Sequence of chain 1.F:
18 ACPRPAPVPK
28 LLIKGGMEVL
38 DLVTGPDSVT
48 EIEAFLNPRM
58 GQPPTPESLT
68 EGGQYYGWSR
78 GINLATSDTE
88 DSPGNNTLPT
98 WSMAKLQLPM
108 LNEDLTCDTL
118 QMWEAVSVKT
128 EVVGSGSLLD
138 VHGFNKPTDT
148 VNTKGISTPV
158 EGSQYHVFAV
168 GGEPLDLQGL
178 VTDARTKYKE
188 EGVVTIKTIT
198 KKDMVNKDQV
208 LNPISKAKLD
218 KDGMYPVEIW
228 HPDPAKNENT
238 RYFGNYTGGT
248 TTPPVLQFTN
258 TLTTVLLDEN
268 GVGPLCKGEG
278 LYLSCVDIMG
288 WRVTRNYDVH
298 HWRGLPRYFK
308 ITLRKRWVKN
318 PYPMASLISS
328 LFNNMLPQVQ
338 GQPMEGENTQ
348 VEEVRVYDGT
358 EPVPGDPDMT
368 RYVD

Binding-site contacts:
Ligand atom O1B contacts residue TYR72 of chain 1.F at 4.1 Å.
Ligand atom O10 contacts residue THR291 of chain 1.F at 3.7 Å.
Ligand atom C6 contacts residue THR94 of chain 1.F at 4.2 Å.
Ligand atom C4 contacts residue HIS298 of chain 1.F at 4.1 Å.
Ligand atom O4 contacts residue TYR72 of chain 1.F at 4.3 Å.
Ligand atom N5 contacts residue TYR72 of chain 1.F at 3.1 Å (h-bond).
Ligand atom C3 contacts residue ARG77 of chain 1.F at 3.9 Å.
Ligand atom O3 contacts residue ASN80 of chain 1.F at 4.0 Å.
Ligand atom O4 contacts residue ASN80 of chain 1.F at 4.2 Å.
Ligand atom O4 contacts residue THR291 of chain 1.F at 3.3 Å.
Ligand atom C6 contacts residue TYR72 of chain 1.F at 3.6 Å (hydrophobic).
Ligand atom O3 contacts residue GLY78 of chain 1.F at 3.7 Å.
Ligand atom O6 contacts residue ASN93 of chain 1.F at 2.9 Å (h-bond).
Ligand atom C1 contacts residue TYR72 of chain 1.F at 3.8 Å (hydrophobic).
Ligand atom O8 contacts residue ARG77 of chain 1.F at 3.9 Å.
Ligand atom C5 contacts residue TYR72 of chain 1.F at 3.6 Å (hydrophobic).
Ligand atom C10 contacts residue TYR72 of chain 1.F at 4.1 Å (hydrophobic).
Ligand atom O1A contacts residue ARG77 of chain 1.F at 3.0 Å (salt-bridge).
Ligand atom O4 contacts residue GLY78 of chain 1.F at 3.1 Å.
Ligand atom O1A contacts residue TYR72 of chain 1.F at 3.2 Å.
Ligand atom C4 contacts residue TYR72 of chain 1.F at 3.5 Å (hydrophobic).
Ligand atom C5 contacts residue ASN93 of chain 1.F at 4.2 Å.
Ligand atom O1B contacts residue ARG77 of chain 1.F at 2.9 Å (salt-bridge).
Ligand atom C2 contacts residue GLY78 of chain 1.F at 4.2 Å.
Ligand atom O1A contacts residue GLY78 of chain 1.F at 3.7 Å.
Ligand atom C1 contacts residue ARG77 of chain 1.F at 3.5 Å.
Ligand atom C3 contacts residue GLY78 of chain 1.F at 4.2 Å.
Ligand atom O8 contacts residue TYR72 of chain 1.F at 4.2 Å.
Ligand atom O4 contacts residue HIS298 of chain 1.F at 3.1 Å (h-bond).
Ligand atom C3 contacts residue GLY78 of chain 1.F at 4.0 Å.
Ligand atom C7 contacts residue TYR72 of chain 1.F at 4.2 Å (hydrophobic).
Ligand atom O4 contacts residue VAL296 of chain 1.F at 3.8 Å.
Ligand atom C3 contacts residue VAL296 of chain 1.F at 3.5 Å (hydrophobic).
Ligand atom O3 contacts residue VAL296 of chain 1.F at 4.3 Å.
Ligand atom O10 contacts residue ASN293 of chain 1.F at 3.5 Å (h-bond).
Ligand atom O4 contacts residue ILE79 of chain 1.F at 3.5 Å (h-bond).
Ligand atom C4 contacts residue VAL296 of chain 1.F at 4.3 Å (hydrophobic).
Ligand atom C6 contacts residue ASN93 of chain 1.F at 3.1 Å.
Ligand atom C3 contacts residue HIS298 of chain 1.F at 4.1 Å.
Ligand atom C4 contacts residue GLY78 of chain 1.F at 3.4 Å.

This protein binds this small molecule.
Small molecule (SMILES): CC(=O)N[C@H]1[C@H]([C@H](O)[C@H](O)CO)O[C@@](O[C@H]2[C@@H](O)[C@@H](CO)O[C@@H](O[C@H]3[C@H](O)[C@@H](O)[C@H](O)O[C@@H]3CO)[C@@H]2O)(C(=O)O)C[C@@H]1O